Sequence of chain 2.A:
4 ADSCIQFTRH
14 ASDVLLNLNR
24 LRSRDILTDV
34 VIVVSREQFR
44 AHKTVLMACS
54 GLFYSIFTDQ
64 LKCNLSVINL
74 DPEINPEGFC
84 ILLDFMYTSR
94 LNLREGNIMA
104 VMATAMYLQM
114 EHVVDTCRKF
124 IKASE

The protein below binds the small molecule below.
Small molecule (SMILES): CCCc1nc2ncnn2c(-c2ccncc2)c1C(=O)OCC

Sequence of chain 1.A:
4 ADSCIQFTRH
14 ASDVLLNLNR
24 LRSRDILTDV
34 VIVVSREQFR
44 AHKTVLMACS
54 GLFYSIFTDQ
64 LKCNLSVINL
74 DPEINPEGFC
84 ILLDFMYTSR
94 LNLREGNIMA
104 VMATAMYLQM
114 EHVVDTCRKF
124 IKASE

Binding-site contacts:
Ligand atom C12 contacts residue TYR57 of chain 1.A at 3.8 Å (hydrophobic).
Ligand atom C7 contacts residue TYR57 of chain 1.A at 3.8 Å (hydrophobic).
Ligand atom O1 contacts residue TYR57 of chain 1.A at 3.9 Å.
Ligand atom C5 contacts residue ARG23 of chain 2.A at 3.4 Å.
Ligand atom C6 contacts residue ARG23 of chain 2.A at 3.9 Å.
Ligand atom C4 contacts residue ARG23 of chain 2.A at 4.0 Å.
Ligand atom N3 contacts residue TYR57 of chain 1.A at 3.5 Å.
Ligand atom C11 contacts residue GLN112 of chain 1.A at 3.9 Å.
Ligand atom N4 contacts residue ASN20 of chain 2.A at 3.4 Å.
Ligand atom C9 contacts residue SER53 of chain 1.A at 3.7 Å.
Ligand atom C contacts residue ASN20 of chain 2.A at 3.8 Å.
Ligand atom C6 contacts residue ASN20 of chain 2.A at 3.4 Å.
Ligand atom N4 contacts residue TYR57 of chain 1.A at 3.9 Å.
Ligand atom C11 contacts residue CYS52 of chain 1.A at 3.6 Å (hydrophobic).
Ligand atom C9 contacts residue TYR57 of chain 1.A at 3.9 Å (hydrophobic).
Ligand atom N4 contacts residue LEU24 of chain 2.A at 4.0 Å.
Ligand atom N2 contacts residue MET50 of chain 1.A at 2.8 Å (h-bond).
Ligand atom C contacts residue MET50 of chain 1.A at 3.5 Å (hydrophobic).
Ligand atom C8 contacts residue TYR57 of chain 1.A at 3.8 Å (hydrophobic).
Ligand atom C15 contacts residue ASN20 of chain 2.A at 3.2 Å.
Ligand atom C8 contacts residue MET50 of chain 1.A at 3.7 Å (hydrophobic).
Ligand atom C9 contacts residue GLY54 of chain 1.A at 3.8 Å.
Ligand atom N contacts residue TYR57 of chain 1.A at 3.4 Å.
Ligand atom C13 contacts residue GLY54 of chain 1.A at 4.0 Å.
Ligand atom C11 contacts residue GLY54 of chain 1.A at 3.3 Å.
Ligand atom C15 contacts residue LEU24 of chain 2.A at 3.6 Å (hydrophobic).
Ligand atom N1 contacts residue ARG23 of chain 2.A at 3.4 Å (salt-bridge).
Ligand atom C11 contacts residue SER53 of chain 1.A at 3.6 Å.
Ligand atom C15 contacts residue ARG23 of chain 2.A at 3.9 Å.
Ligand atom C5 contacts residue ASN20 of chain 2.A at 3.7 Å.
Ligand atom C9 contacts residue MET50 of chain 1.A at 3.6 Å (hydrophobic).
Ligand atom N2 contacts residue ASN20 of chain 2.A at 3.7 Å.
Ligand atom N4 contacts residue ALA51 of chain 1.A at 3.8 Å.
Ligand atom N2 contacts residue TYR57 of chain 1.A at 3.7 Å.
Ligand atom N3 contacts residue ARG23 of chain 2.A at 3.8 Å.
Ligand atom N4 contacts residue MET50 of chain 1.A at 3.6 Å.
Ligand atom C15 contacts residue TYR57 of chain 1.A at 3.8 Å (hydrophobic).
Ligand atom C1 contacts residue TYR57 of chain 1.A at 3.8 Å (hydrophobic).
Ligand atom O1 contacts residue GLY54 of chain 1.A at 3.9 Å.
Ligand atom C contacts residue TYR57 of chain 1.A at 3.5 Å (hydrophobic).